Binding-site contacts:
Ligand atom C1 contacts residue LEU121 of chain 1.C at 4.2 Å (hydrophobic).
Ligand atom C7 contacts residue CYS199 of chain 1.B at 4.4 Å (hydrophobic).
Ligand atom C3 contacts residue CYS200 of chain 1.B at 3.5 Å (hydrophobic).
Ligand atom C8 contacts residue TRP156 of chain 1.B at 4.0 Å (hydrophobic).
Ligand atom N1 contacts residue THR157 of chain 1.B at 4.1 Å.
Ligand atom C5 contacts residue VAL111 of chain 1.C at 4.2 Å (hydrophobic).
Ligand atom C8 contacts residue LEU121 of chain 1.C at 4.3 Å (hydrophobic).
Ligand atom C3 contacts residue TYR204 of chain 1.B at 3.6 Å (hydrophobic).
Ligand atom N1 contacts residue LEU121 of chain 1.C at 4.4 Å.
Ligand atom N2 contacts residue TYR100 of chain 1.B at 4.4 Å.
Ligand atom C10 contacts residue TRP156 of chain 1.B at 3.0 Å (hydrophobic).
Ligand atom C10 contacts residue TYR100 of chain 1.B at 4.1 Å (hydrophobic).
Ligand atom C2 contacts residue CYS199 of chain 1.B at 4.3 Å (hydrophobic).
Ligand atom C6 contacts residue TRP156 of chain 1.B at 3.9 Å (hydrophobic).
Ligand atom C6 contacts residue CYS199 of chain 1.B at 4.1 Å (hydrophobic).
Ligand atom C2 contacts residue TRP156 of chain 1.B at 3.5 Å (hydrophobic).
Ligand atom C10 contacts residue SER155 of chain 1.B at 4.3 Å.
Ligand atom C4 contacts residue PHE119 of chain 1.C at 4.3 Å (hydrophobic).
Ligand atom N2 contacts residue TRP156 of chain 1.B at 3.1 Å (h-bond).
Ligand atom C1 contacts residue TRP156 of chain 1.B at 3.1 Å (hydrophobic).
Ligand atom C8 contacts residue TRP57 of chain 1.C at 3.6 Å (hydrophobic).
Ligand atom C9 contacts residue TYR100 of chain 1.B at 3.6 Å (hydrophobic).
Ligand atom C9 contacts residue TRP156 of chain 1.B at 3.8 Å (hydrophobic).
Ligand atom C2 contacts residue LEU121 of chain 1.C at 4.4 Å (hydrophobic).
Ligand atom C3 contacts residue TRP156 of chain 1.B at 4.2 Å (hydrophobic).
Ligand atom C7 contacts residue TRP156 of chain 1.B at 4.4 Å (hydrophobic).
Ligand atom C4 contacts residue CYS200 of chain 1.B at 3.8 Å (hydrophobic).
Ligand atom N1 contacts residue TRP156 of chain 1.B at 3.5 Å (h-bond).
Ligand atom C5 contacts residue TRP156 of chain 1.B at 4.2 Å (hydrophobic).
Ligand atom C10 contacts residue TYR204 of chain 1.B at 3.5 Å (hydrophobic).
Ligand atom C7 contacts residue LEU121 of chain 1.C at 3.5 Å (hydrophobic).
Ligand atom C3 contacts residue CYS199 of chain 1.B at 3.6 Å (hydrophobic).
Ligand atom C4 contacts residue TYR204 of chain 1.B at 4.0 Å (hydrophobic).

Sequence of chain 1.C:
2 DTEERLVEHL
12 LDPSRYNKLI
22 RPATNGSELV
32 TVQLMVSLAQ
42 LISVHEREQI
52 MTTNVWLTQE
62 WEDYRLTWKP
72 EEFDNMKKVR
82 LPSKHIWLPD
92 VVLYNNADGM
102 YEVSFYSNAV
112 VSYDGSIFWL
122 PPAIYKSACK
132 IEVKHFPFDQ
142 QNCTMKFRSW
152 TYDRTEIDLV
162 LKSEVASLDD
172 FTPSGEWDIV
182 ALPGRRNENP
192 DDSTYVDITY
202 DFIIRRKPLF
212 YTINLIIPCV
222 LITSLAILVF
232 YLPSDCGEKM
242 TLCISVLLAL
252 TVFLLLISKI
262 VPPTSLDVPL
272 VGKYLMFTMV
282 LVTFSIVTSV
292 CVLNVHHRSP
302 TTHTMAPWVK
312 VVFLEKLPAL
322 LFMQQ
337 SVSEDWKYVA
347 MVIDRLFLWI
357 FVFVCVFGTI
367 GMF

A small-molecule ligand and the protein it binds are described below.
Small molecule (SMILES): CN1CCC[C@H]1c1cccnc1

Sequence of chain 1.B:
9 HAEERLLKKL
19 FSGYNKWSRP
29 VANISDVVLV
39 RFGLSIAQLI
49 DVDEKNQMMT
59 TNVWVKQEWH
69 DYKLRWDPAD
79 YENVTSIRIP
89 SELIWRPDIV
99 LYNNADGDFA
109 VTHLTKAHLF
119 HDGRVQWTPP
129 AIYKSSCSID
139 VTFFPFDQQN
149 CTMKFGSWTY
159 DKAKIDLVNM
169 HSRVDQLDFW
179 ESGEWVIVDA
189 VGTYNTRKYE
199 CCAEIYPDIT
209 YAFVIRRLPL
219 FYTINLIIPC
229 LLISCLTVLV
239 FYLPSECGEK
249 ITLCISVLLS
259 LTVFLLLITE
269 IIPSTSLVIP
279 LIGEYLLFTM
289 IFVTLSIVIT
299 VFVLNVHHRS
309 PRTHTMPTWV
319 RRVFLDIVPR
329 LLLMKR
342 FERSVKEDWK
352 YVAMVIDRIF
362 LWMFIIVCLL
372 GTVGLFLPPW